This protein binds this small molecule.
Small molecule (SMILES): COc1cc2c(cc1OC)-c1cc3cc(O)ccc3n1C2=O

Sequence of chain 1.B:
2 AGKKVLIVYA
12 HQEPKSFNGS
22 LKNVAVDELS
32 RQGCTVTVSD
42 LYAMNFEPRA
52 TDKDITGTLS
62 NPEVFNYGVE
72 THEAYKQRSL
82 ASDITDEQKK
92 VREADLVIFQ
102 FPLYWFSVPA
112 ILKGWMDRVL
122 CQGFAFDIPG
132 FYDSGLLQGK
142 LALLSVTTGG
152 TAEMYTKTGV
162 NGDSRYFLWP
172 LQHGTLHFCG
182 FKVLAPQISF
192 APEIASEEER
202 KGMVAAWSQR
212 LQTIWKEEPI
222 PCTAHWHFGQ

Binding-site contacts:
Ligand atom C6 contacts residue FAD1 of chain 1.G at 3.5 Å.
Ligand atom C3 contacts residue PHE127 of chain 1.A at 3.3 Å (hydrophobic).
Ligand atom C12 contacts residue FAD1 of chain 1.G at 3.3 Å.
Ligand atom O4 contacts residue FAD1 of chain 1.G at 3.6 Å.
Ligand atom C4 contacts residue PHE127 of chain 1.A at 3.8 Å (hydrophobic).
Ligand atom O3 contacts residue FAD1 of chain 1.G at 3.7 Å.
Ligand atom N1 contacts residue PHE127 of chain 1.A at 3.6 Å.
Ligand atom C14 contacts residue PHE179 of chain 1.A at 3.5 Å (hydrophobic).
Ligand atom O1 contacts residue CYS122 of chain 1.A at 3.8 Å.
Ligand atom C11 contacts residue FAD1 of chain 1.G at 3.4 Å.
Ligand atom C23 contacts residue ASN162 of chain 1.B at 3.1 Å.
Ligand atom C8 contacts residue FAD1 of chain 1.G at 3.3 Å.
Ligand atom O2 contacts residue FAD1 of chain 1.G at 3.5 Å.
Ligand atom C7 contacts residue TRP106 of chain 1.B at 3.5 Å (hydrophobic).
Ligand atom C15 contacts residue FAD1 of chain 1.G at 3.4 Å.
Ligand atom C3 contacts residue FAD1 of chain 1.G at 3.4 Å.
Ligand atom C16 contacts residue FAD1 of chain 1.G at 3.4 Å.
Ligand atom C4 contacts residue FAD1 of chain 1.G at 3.4 Å.
Ligand atom C1 contacts residue PHE127 of chain 1.A at 3.6 Å (hydrophobic).
Ligand atom O4 contacts residue ASN162 of chain 1.B at 2.8 Å (h-bond).
Ligand atom C23 contacts residue GLY151 of chain 1.B at 3.6 Å.
Ligand atom C21 contacts residue PHE107 of chain 1.B at 3.4 Å (hydrophobic).
Ligand atom C2 contacts residue FAD1 of chain 1.G at 3.3 Å.
Ligand atom C21 contacts residue FAD1 of chain 1.G at 3.5 Å.
Ligand atom C13 contacts residue FAD1 of chain 1.G at 3.3 Å.
Ligand atom O3 contacts residue ASN162 of chain 1.B at 3.7 Å.
Ligand atom O1 contacts residue FAD1 of chain 1.G at 3.8 Å.
Ligand atom C13 contacts residue PHE179 of chain 1.A at 3.6 Å (hydrophobic).
Ligand atom C14 contacts residue FAD1 of chain 1.G at 3.3 Å.
Ligand atom C10 contacts residue FAD1 of chain 1.G at 3.4 Å.
Ligand atom N1 contacts residue FAD1 of chain 1.G at 3.5 Å.
Ligand atom C5 contacts residue GLY69 of chain 1.A at 3.7 Å.
Ligand atom O3 contacts residue PHE179 of chain 1.A at 3.4 Å.
Ligand atom C5 contacts residue FAD1 of chain 1.G at 3.4 Å.
Ligand atom C2 contacts residue PHE127 of chain 1.A at 3.2 Å (hydrophobic).
Ligand atom C7 contacts residue PHE127 of chain 1.A at 3.5 Å (hydrophobic).
Ligand atom C7 contacts residue FAD1 of chain 1.G at 3.3 Å.
Ligand atom C1 contacts residue FAD1 of chain 1.G at 3.3 Å.
Ligand atom C21 contacts residue GLY175 of chain 1.A at 3.1 Å.
Ligand atom C21 contacts residue PHE179 of chain 1.A at 3.7 Å (hydrophobic).

Sequence of chain 1.A:
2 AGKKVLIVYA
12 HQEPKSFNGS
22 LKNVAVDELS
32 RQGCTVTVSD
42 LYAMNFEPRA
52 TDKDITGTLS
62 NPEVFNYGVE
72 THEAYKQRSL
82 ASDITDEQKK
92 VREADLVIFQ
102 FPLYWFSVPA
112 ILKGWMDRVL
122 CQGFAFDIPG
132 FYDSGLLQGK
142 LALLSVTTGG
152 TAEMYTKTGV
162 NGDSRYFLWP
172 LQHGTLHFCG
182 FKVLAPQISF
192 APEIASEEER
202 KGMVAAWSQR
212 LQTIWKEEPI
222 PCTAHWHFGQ